Binding-site contacts:
Ligand atom C11 contacts residue ILE309 of chain 1.A at 3.6 Å (hydrophobic).
Ligand atom N18 contacts residue GLY185 of chain 1.A at 3.2 Å.
Ligand atom N23 contacts residue TYR188 of chain 1.A at 3.6 Å.
Ligand atom C08 contacts residue ARG349 of chain 1.A at 3.5 Å.
Ligand atom C07 contacts residue ARG349 of chain 1.A at 3.6 Å.
Ligand atom C10 contacts residue VAL350 of chain 1.A at 3.5 Å (hydrophobic).
Ligand atom F27 contacts residue ALA379 of chain 1.A at 3.9 Å.
Ligand atom C04 contacts residue PRO307 of chain 1.A at 3.7 Å (hydrophobic).
Ligand atom C32 contacts residue TYR188 of chain 1.A at 3.4 Å (hydrophobic).
Ligand atom C17 contacts residue TYR188 of chain 1.A at 3.9 Å (hydrophobic).
Ligand atom C29 contacts residue HIS191 of chain 1.A at 3.5 Å.
Ligand atom N20 contacts residue GLY185 of chain 1.A at 3.7 Å.
Ligand atom C29 contacts residue ILE351 of chain 1.A at 3.9 Å (hydrophobic).
Ligand atom S09 contacts residue ARG349 of chain 1.A at 3.9 Å.
Ligand atom N22 contacts residue ALA379 of chain 1.A at 3.9 Å.
Ligand atom C17 contacts residue GLY185 of chain 1.A at 4.0 Å.
Ligand atom N22 contacts residue TYR188 of chain 1.A at 3.5 Å (h-bond).
Ligand atom C10 contacts residue ARG349 of chain 1.A at 4.0 Å.
Ligand atom C24 contacts residue TYR188 of chain 1.A at 3.7 Å (hydrophobic).
Ligand atom C19 contacts residue GLY185 of chain 1.A at 3.3 Å.
Ligand atom C05 contacts residue PRO307 of chain 1.A at 4.0 Å (hydrophobic).
Ligand atom C10 contacts residue ALA379 of chain 1.A at 3.4 Å (hydrophobic).
Ligand atom S09 contacts residue LYS189 of chain 1.A at 3.9 Å.
Ligand atom C28 contacts residue HIS191 of chain 1.A at 3.7 Å.
Ligand atom C25 contacts residue ALA379 of chain 1.A at 3.5 Å (hydrophobic).
Ligand atom C33 contacts residue TYR188 of chain 1.A at 3.7 Å (hydrophobic).
Ligand atom C25 contacts residue TYR188 of chain 1.A at 3.1 Å (hydrophobic).
Ligand atom F27 contacts residue ILE351 of chain 1.A at 3.4 Å.
Ligand atom C30 contacts residue VAL242 of chain 1.A at 3.9 Å (hydrophobic).
Ligand atom S09 contacts residue ILE378 of chain 1.A at 3.5 Å.
Ligand atom F27 contacts residue HIS191 of chain 1.A at 3.1 Å.
Ligand atom N20 contacts residue LYS189 of chain 1.A at 2.9 Å (salt-bridge).
Ligand atom C19 contacts residue LYS189 of chain 1.A at 3.7 Å.
Ligand atom S09 contacts residue ALA379 of chain 1.A at 3.7 Å.
Ligand atom C12 contacts residue ARG349 of chain 1.A at 3.9 Å.
Ligand atom C26 contacts residue HIS191 of chain 1.A at 3.7 Å.
Ligand atom C21 contacts residue TYR188 of chain 1.A at 4.0 Å (hydrophobic).
Ligand atom C11 contacts residue ARG349 of chain 1.A at 4.0 Å.
Ligand atom C34 contacts residue TYR188 of chain 1.A at 3.5 Å (hydrophobic).
Ligand atom N16 contacts residue TYR188 of chain 1.A at 3.8 Å.

Sequence of chain 1.A:
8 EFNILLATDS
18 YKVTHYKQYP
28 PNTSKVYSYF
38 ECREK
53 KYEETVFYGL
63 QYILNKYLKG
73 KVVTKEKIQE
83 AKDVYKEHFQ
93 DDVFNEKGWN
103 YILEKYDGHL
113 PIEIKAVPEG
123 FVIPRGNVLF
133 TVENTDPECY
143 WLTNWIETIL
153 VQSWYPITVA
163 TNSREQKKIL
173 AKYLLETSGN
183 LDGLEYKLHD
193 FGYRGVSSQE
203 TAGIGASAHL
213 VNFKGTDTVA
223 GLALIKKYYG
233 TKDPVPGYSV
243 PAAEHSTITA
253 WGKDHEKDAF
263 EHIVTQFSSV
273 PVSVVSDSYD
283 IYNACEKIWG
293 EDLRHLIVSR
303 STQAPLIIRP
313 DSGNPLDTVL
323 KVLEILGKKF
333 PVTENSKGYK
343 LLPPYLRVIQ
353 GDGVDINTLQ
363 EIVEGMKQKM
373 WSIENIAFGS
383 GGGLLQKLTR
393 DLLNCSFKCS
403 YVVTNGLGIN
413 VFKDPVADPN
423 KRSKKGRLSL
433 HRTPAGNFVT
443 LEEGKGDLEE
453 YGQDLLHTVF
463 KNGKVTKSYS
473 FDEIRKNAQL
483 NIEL

The protein below binds the small molecule below.
Small molecule (SMILES): Cc1ccc(-n2cc3c(N4CCC[C@H](C(=O)NCc5ccc6sccc6c5)C4)ncnc3n2)cc1F